This small molecule binds to this protein.
Small molecule (SMILES): OC[C@H]1O[C@H](O[C@H]2O[C@H](CO)[C@@H](O)[C@H](O)[C@H]2O)[C@H](O)[C@@H](O)[C@@H]1O

Binding-site contacts:
Ligand atom C6 contacts residue ASP91 of chain 1.A at 3.8 Å.
Ligand atom C3 contacts residue GLN126 of chain 1.A at 3.8 Å.
Ligand atom O6 contacts residue TYR90 of chain 1.A at 2.6 Å (h-bond).
Ligand atom O5 contacts residue PHE35 of chain 1.A at 3.7 Å.
Ligand atom O3 contacts residue CA1 of chain 1.F at 4.2 Å.
Ligand atom O2 contacts residue ASP91 of chain 1.A at 4.4 Å.
Ligand atom O2 contacts residue ASP128 of chain 1.A at 3.4 Å (salt-bridge).
Ligand atom O6 contacts residue PHE35 of chain 1.A at 3.4 Å.
Ligand atom C5 contacts residue ASP91 of chain 1.A at 4.3 Å.
Ligand atom O3 contacts residue GLN126 of chain 1.A at 2.8 Å (h-bond).
Ligand atom C4 contacts residue PHE35 of chain 1.A at 3.8 Å (hydrophobic).
Ligand atom O3 contacts residue VAL149 of chain 1.B at 4.0 Å.
Ligand atom C6 contacts residue CA1 of chain 1.F at 4.4 Å.
Ligand atom C1 contacts residue PHE35 of chain 1.A at 4.2 Å (hydrophobic).
Ligand atom C3 contacts residue PHE35 of chain 1.A at 4.3 Å (hydrophobic).
Ligand atom O5 contacts residue TYR90 of chain 1.A at 3.6 Å.
Ligand atom C2 contacts residue PHE35 of chain 1.A at 3.8 Å (hydrophobic).
Ligand atom C4 contacts residue GLN126 of chain 1.A at 3.8 Å.
Ligand atom C2 contacts residue ALA127 of chain 1.A at 4.4 Å (hydrophobic).
Ligand atom O4 contacts residue GLN126 of chain 1.A at 3.7 Å.
Ligand atom O3 contacts residue GLU147 of chain 1.B at 4.2 Å.
Ligand atom O5 contacts residue GLN126 of chain 1.A at 4.4 Å.
Ligand atom O4 contacts residue CA1 of chain 1.F at 2.4 Å.
Ligand atom O6 contacts residue ASP131 of chain 1.A at 4.2 Å.
Ligand atom O2 contacts residue ALA127 of chain 1.A at 4.1 Å.
Ligand atom C1 contacts residue ASP91 of chain 1.A at 4.0 Å.
Ligand atom C2 contacts residue GLN126 of chain 1.A at 3.8 Å.
Ligand atom C5 contacts residue TYR90 of chain 1.A at 4.1 Å (hydrophobic).
Ligand atom C6 contacts residue TYR90 of chain 1.A at 3.3 Å (hydrophobic).
Ligand atom O2 contacts residue GLN126 of chain 1.A at 4.4 Å.
Ligand atom C6 contacts residue PHE35 of chain 1.A at 4.5 Å (hydrophobic).
Ligand atom C2 contacts residue ASP128 of chain 1.A at 4.3 Å.
Ligand atom C5 contacts residue PHE35 of chain 1.A at 4.3 Å (hydrophobic).
Ligand atom O3 contacts residue PHE35 of chain 1.A at 3.9 Å.
Ligand atom C1 contacts residue GLN126 of chain 1.A at 4.2 Å.
Ligand atom O5 contacts residue ASP91 of chain 1.A at 3.8 Å.
Ligand atom C6 contacts residue ASP131 of chain 1.A at 3.2 Å.
Ligand atom O6 contacts residue ASP91 of chain 1.A at 4.4 Å.
Ligand atom C5 contacts residue ASP131 of chain 1.A at 4.2 Å.
Ligand atom C4 contacts residue CA1 of chain 1.F at 3.5 Å.

Sequence of chain 1.B:
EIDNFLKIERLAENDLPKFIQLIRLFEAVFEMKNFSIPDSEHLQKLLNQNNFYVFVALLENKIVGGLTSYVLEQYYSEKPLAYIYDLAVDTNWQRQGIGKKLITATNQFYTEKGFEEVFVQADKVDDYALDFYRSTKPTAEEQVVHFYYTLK

Sequence of chain 1.A:
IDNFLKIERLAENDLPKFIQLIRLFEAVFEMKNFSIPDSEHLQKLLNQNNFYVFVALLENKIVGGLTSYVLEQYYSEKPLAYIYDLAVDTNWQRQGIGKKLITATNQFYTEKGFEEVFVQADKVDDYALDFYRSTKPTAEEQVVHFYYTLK